The protein below binds the small molecule below.
Small molecule (SMILES): CO[C@H]1C[C@@H]2CC[C@@H](C)[C@@](O)(O2)C(=O)C(=O)N2CCCC[C@H]2C(=O)O[C@H]([C@H](C)C[C@@H]2CC[C@@H](O)[C@H](OC)C2)CC(=O)[C@H](C)/C=C(\C)[C@@H](O)[C@@H](OC)C(=O)[C@H](C)C[C@H](C)/C=C/C=CC=C1C

Binding-site contacts:
Ligand atom O4 contacts residue PHE71 of chain 1.C at 3.3 Å.
Ligand atom O4 contacts residue ASP72 of chain 1.C at 3.0 Å (salt-bridge).
Ligand atom O5 contacts residue ASP72 of chain 1.C at 3.3 Å (salt-bridge).
Ligand atom C3 contacts residue TRP94 of chain 1.C at 3.5 Å (hydrophobic).
Ligand atom C49 contacts residue PHE23 of chain 1.D at 3.6 Å (hydrophobic).
Ligand atom O7 contacts residue HIS75 of chain 1.C at 3.5 Å (h-bond).
Ligand atom C47 contacts residue PHE23 of chain 1.D at 3.6 Å (hydrophobic).
Ligand atom C40 contacts residue GLY88 of chain 1.C at 3.6 Å.
Ligand atom C45 contacts residue LEU15 of chain 1.D at 3.6 Å (hydrophobic).
Ligand atom C8 contacts residue TYR117 of chain 1.C at 3.3 Å (hydrophobic).
Ligand atom C21 contacts residue TYR89 of chain 1.D at 3.5 Å (hydrophobic).
Ligand atom C47 contacts residue SER19 of chain 1.D at 3.5 Å.
Ligand atom C6 contacts residue TYR61 of chain 1.C at 3.4 Å (hydrophobic).
Ligand atom O13 contacts residue GLY88 of chain 1.C at 2.6 Å (h-bond).
Ligand atom O3 contacts residue PHE134 of chain 1.C at 3.5 Å.
Ligand atom O3 contacts residue TYR117 of chain 1.C at 2.5 Å (h-bond).
Ligand atom O2 contacts residue VAL90 of chain 1.C at 3.2 Å.
Ligand atom O5 contacts residue TYR61 of chain 1.C at 3.5 Å (h-bond).
Ligand atom C2 contacts residue TYR117 of chain 1.C at 3.5 Å (hydrophobic).
Ligand atom C9 contacts residue ASP72 of chain 1.C at 3.6 Å.
Ligand atom C49 contacts residue TYR117 of chain 1.C at 3.3 Å (hydrophobic).
Ligand atom C46 contacts residue TYR89 of chain 1.D at 3.6 Å (hydrophobic).
Ligand atom O11 contacts residue VAL90 of chain 1.C at 3.6 Å.
Ligand atom C41 contacts residue VAL90 of chain 1.C at 3.5 Å (hydrophobic).
Ligand atom O2 contacts residue ILE91 of chain 1.C at 2.9 Å (h-bond).
Ligand atom C5 contacts residue TYR61 of chain 1.C at 3.5 Å (hydrophobic).
Ligand atom C30 contacts residue GLN89 of chain 1.C at 3.4 Å.
Ligand atom O6 contacts residue ASP72 of chain 1.C at 2.6 Å (salt-bridge).
Ligand atom O4 contacts residue TYR61 of chain 1.C at 3.3 Å.
Ligand atom C50 contacts residue THR82 of chain 1.D at 3.2 Å.
Ligand atom C1 contacts residue TYR117 of chain 1.C at 3.3 Å (hydrophobic).
Ligand atom C22 contacts residue SER19 of chain 1.D at 3.1 Å.
Ligand atom C13 contacts residue PHE23 of chain 1.D at 3.4 Å (hydrophobic).
Ligand atom C50 contacts residue ASP86 of chain 1.D at 3.5 Å.
Ligand atom O11 contacts residue PHE81 of chain 1.C at 3.6 Å.
Ligand atom C10 contacts residue ASP72 of chain 1.C at 3.3 Å.
Ligand atom O1 contacts residue TYR117 of chain 1.C at 3.5 Å (h-bond).
Ligand atom O10 contacts residue GLN89 of chain 1.C at 2.7 Å (h-bond).
Ligand atom C35 contacts residue TYR117 of chain 1.C at 3.5 Å (hydrophobic).
Ligand atom C24 contacts residue SER19 of chain 1.D at 3.6 Å.

Sequence of chain 1.D:
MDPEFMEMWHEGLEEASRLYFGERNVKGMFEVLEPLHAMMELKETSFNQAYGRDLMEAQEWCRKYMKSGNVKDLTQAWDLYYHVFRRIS

Sequence of chain 1.C:
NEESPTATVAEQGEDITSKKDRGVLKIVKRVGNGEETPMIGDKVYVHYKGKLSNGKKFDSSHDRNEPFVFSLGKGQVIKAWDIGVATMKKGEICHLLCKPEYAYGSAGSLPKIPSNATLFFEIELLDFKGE